Sequence of chain 1.B:
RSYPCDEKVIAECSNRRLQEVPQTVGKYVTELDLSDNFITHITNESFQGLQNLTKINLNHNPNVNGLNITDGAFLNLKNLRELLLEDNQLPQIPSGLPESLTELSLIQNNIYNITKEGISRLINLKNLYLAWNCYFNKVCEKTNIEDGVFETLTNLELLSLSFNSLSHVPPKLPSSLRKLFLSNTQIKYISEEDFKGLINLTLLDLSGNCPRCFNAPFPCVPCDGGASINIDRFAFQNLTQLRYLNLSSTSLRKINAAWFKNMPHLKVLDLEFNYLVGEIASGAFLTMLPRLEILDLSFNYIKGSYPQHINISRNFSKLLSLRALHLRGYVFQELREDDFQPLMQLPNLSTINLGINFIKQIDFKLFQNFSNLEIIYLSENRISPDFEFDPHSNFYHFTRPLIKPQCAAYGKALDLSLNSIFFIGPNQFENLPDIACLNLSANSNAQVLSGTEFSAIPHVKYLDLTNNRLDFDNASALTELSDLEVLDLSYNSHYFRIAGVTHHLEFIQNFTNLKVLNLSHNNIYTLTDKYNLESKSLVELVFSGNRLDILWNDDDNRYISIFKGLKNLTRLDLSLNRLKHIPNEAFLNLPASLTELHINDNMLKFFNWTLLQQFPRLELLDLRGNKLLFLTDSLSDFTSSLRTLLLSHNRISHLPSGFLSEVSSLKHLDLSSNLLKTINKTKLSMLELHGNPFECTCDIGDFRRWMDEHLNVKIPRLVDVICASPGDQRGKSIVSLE

The small molecule below binds the protein below.
Small molecule (SMILES): CC(=O)N[C@@H]1[C@@H](O)[C@H](O)[C@@H](CO)O[C@H]1O

Binding-site contacts:
Ligand atom O7 contacts residue LYS586 of chain 1.B at 3.8 Å.
Ligand atom O6 contacts residue VAL589 of chain 1.B at 3.1 Å.
Ligand atom C7 contacts residue SER587 of chain 1.B at 4.1 Å.
Ligand atom C1 contacts residue VAL589 of chain 1.B at 4.4 Å (hydrophobic).
Ligand atom C4 contacts residue ASN618 of chain 1.B at 4.2 Å.
Ligand atom C7 contacts residue ASN618 of chain 1.B at 3.7 Å.
Ligand atom C2 contacts residue SER587 of chain 1.B at 4.1 Å.
Ligand atom C6 contacts residue VAL589 of chain 1.B at 3.7 Å (hydrophobic).
Ligand atom N2 contacts residue SER587 of chain 1.B at 4.5 Å.
Ligand atom O7 contacts residue ASN618 of chain 1.B at 4.1 Å.
Ligand atom O5 contacts residue ASN618 of chain 1.B at 2.4 Å (h-bond).
Ligand atom O7 contacts residue THR562 of chain 1.B at 4.2 Å.
Ligand atom N2 contacts residue LYS586 of chain 1.B at 3.9 Å.
Ligand atom O5 contacts residue SER587 of chain 1.B at 4.0 Å.
Ligand atom C7 contacts residue LYS586 of chain 1.B at 3.5 Å.
Ligand atom C2 contacts residue ASN618 of chain 1.B at 2.3 Å.
Ligand atom N2 contacts residue ASN618 of chain 1.B at 2.7 Å (h-bond).
Ligand atom C8 contacts residue LYS586 of chain 1.B at 3.5 Å.
Ligand atom C5 contacts residue ASN618 of chain 1.B at 3.7 Å.
Ligand atom C3 contacts residue ASN618 of chain 1.B at 3.7 Å.
Ligand atom O5 contacts residue VAL589 of chain 1.B at 3.4 Å.
Ligand atom C1 contacts residue SER587 of chain 1.B at 4.0 Å.
Ligand atom O7 contacts residue SER587 of chain 1.B at 3.6 Å.
Ligand atom C5 contacts residue VAL589 of chain 1.B at 4.2 Å (hydrophobic).
Ligand atom C1 contacts residue ASN618 of chain 1.B at 1.5 Å.